Sequence of chain 2.D:
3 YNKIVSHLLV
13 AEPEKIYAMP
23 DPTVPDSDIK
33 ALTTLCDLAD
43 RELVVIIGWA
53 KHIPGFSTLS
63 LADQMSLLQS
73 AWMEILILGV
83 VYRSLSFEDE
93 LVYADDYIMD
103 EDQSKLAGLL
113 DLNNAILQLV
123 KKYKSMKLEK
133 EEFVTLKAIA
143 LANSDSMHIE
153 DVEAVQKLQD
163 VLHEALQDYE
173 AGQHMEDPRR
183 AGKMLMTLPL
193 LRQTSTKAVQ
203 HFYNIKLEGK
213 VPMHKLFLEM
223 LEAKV

Binding-site contacts:
Ligand atom C5 contacts residue TYR95 of chain 2.D at 4.0 Å (hydrophobic).
Ligand atom CP2 contacts residue ALA200 of chain 2.D at 3.7 Å (hydrophobic).
Ligand atom C1 contacts residue TYR95 of chain 2.D at 3.7 Å (hydrophobic).
Ligand atom C5 contacts residue ALA41 of chain 2.D at 4.0 Å (hydrophobic).
Ligand atom C8 contacts residue LEU37 of chain 2.D at 3.9 Å (hydrophobic).
Ligand atom CP8 contacts residue MET75 of chain 2.D at 3.8 Å (hydrophobic).
Ligand atom CP1 contacts residue ALA200 of chain 2.D at 3.7 Å (hydrophobic).
Ligand atom C8 contacts residue TYR95 of chain 2.D at 3.6 Å (hydrophobic).
Ligand atom OP3 contacts residue ILE207 of chain 2.D at 3.1 Å.
Ligand atom C2 contacts residue LEU78 of chain 2.D at 3.6 Å (hydrophobic).
Ligand atom C4 contacts residue LEU40 of chain 2.D at 4.1 Å (hydrophobic).
Ligand atom OP3 contacts residue HIS203 of chain 2.D at 2.7 Å (h-bond).
Ligand atom C3 contacts residue LEU78 of chain 2.D at 3.8 Å (hydrophobic).
Ligand atom C9 contacts residue LEU114 of chain 2.D at 3.7 Å (hydrophobic).
Ligand atom OP3 contacts residue PHE204 of chain 2.D at 3.8 Å.
Ligand atom CP8 contacts residue ALA41 of chain 2.D at 4.0 Å (hydrophobic).
Ligand atom O3 contacts residue ARG85 of chain 2.D at 3.9 Å.
Ligand atom C5 contacts residue LEU37 of chain 2.D at 3.7 Å (hydrophobic).
Ligand atom C3 contacts residue TYR95 of chain 2.D at 4.0 Å (hydrophobic).
Ligand atom C2 contacts residue VAL82 of chain 2.D at 3.6 Å (hydrophobic).
Ligand atom C2 contacts residue TYR95 of chain 2.D at 4.0 Å (hydrophobic).
Ligand atom CP1 contacts residue PHE204 of chain 2.D at 3.9 Å (hydrophobic).
Ligand atom CP3 contacts residue HIS203 of chain 2.D at 3.4 Å.
Ligand atom CP2 contacts residue PHE204 of chain 2.D at 3.4 Å (hydrophobic).
Ligand atom C3 contacts residue VAL82 of chain 2.D at 3.8 Å (hydrophobic).
Ligand atom C6 contacts residue TYR95 of chain 2.D at 3.8 Å (hydrophobic).
Ligand atom C9 contacts residue TYR95 of chain 2.D at 3.2 Å (hydrophobic).
Ligand atom CP5 contacts residue LEU37 of chain 2.D at 4.0 Å (hydrophobic).
Ligand atom CP9 contacts residue ALA41 of chain 2.D at 3.7 Å (hydrophobic).
Ligand atom C4 contacts residue GLU44 of chain 2.D at 3.2 Å.
Ligand atom CP4 contacts residue LEU34 of chain 2.D at 3.6 Å (hydrophobic).
Ligand atom O3 contacts residue VAL82 of chain 2.D at 3.5 Å.
Ligand atom CP9 contacts residue CYS38 of chain 2.D at 4.0 Å (hydrophobic).
Ligand atom C3 contacts residue GLU44 of chain 2.D at 3.3 Å.
Ligand atom O3 contacts residue LEU78 of chain 2.D at 3.6 Å (h-bond).
Ligand atom C4 contacts residue TYR95 of chain 2.D at 3.9 Å (hydrophobic).
Ligand atom OP3 contacts residue LEU34 of chain 2.D at 3.9 Å.
Ligand atom CP2 contacts residue HIS203 of chain 2.D at 3.4 Å.
Ligand atom O3 contacts residue GLU44 of chain 2.D at 2.6 Å (salt-bridge).
Ligand atom CP3 contacts residue PHE204 of chain 2.D at 3.8 Å (hydrophobic).

A protein and the small-molecule ligand that binds it are described below.
Small molecule (SMILES): CC/C(=C(/CC)c1ccc(O)cc1)c1ccc(O)cc1